Binding-site contacts:
Ligand atom C2 contacts residue GLY78 of chain 59.F at 4.2 Å.
Ligand atom C4 contacts residue HIS298 of chain 59.F at 4.1 Å.
Ligand atom C4 contacts residue GLY78 of chain 59.F at 3.4 Å.
Ligand atom O1A contacts residue TYR72 of chain 59.F at 3.2 Å.
Ligand atom C3 contacts residue ARG77 of chain 59.F at 3.9 Å.
Ligand atom C3 contacts residue GLY78 of chain 59.F at 4.2 Å.
Ligand atom C10 contacts residue TYR72 of chain 59.F at 4.1 Å (hydrophobic).
Ligand atom O10 contacts residue ASN293 of chain 59.F at 3.5 Å (h-bond).
Ligand atom C6 contacts residue ASN93 of chain 59.F at 3.1 Å.
Ligand atom O10 contacts residue THR291 of chain 59.F at 3.7 Å.
Ligand atom C5 contacts residue ASN93 of chain 59.F at 4.2 Å.
Ligand atom O6 contacts residue ASN93 of chain 59.F at 2.9 Å (h-bond).
Ligand atom O4 contacts residue VAL296 of chain 59.F at 3.8 Å.
Ligand atom O4 contacts residue ILE79 of chain 59.F at 3.5 Å (h-bond).
Ligand atom O1B contacts residue ARG77 of chain 59.F at 2.9 Å (salt-bridge).
Ligand atom O1A contacts residue GLY78 of chain 59.F at 3.7 Å.
Ligand atom C4 contacts residue VAL296 of chain 59.F at 4.3 Å (hydrophobic).
Ligand atom C6 contacts residue TYR72 of chain 59.F at 3.6 Å (hydrophobic).
Ligand atom O4 contacts residue TYR72 of chain 59.F at 4.3 Å.
Ligand atom O4 contacts residue ASN80 of chain 59.F at 4.2 Å.
Ligand atom O4 contacts residue HIS298 of chain 59.F at 3.1 Å (h-bond).
Ligand atom O8 contacts residue ARG77 of chain 59.F at 3.9 Å.
Ligand atom O3 contacts residue GLY78 of chain 59.F at 3.7 Å.
Ligand atom O1B contacts residue TYR72 of chain 59.F at 4.1 Å.
Ligand atom C4 contacts residue TYR72 of chain 59.F at 3.5 Å (hydrophobic).
Ligand atom N5 contacts residue TYR72 of chain 59.F at 3.1 Å (h-bond).
Ligand atom C7 contacts residue TYR72 of chain 59.F at 4.2 Å (hydrophobic).
Ligand atom C3 contacts residue HIS298 of chain 59.F at 4.1 Å.
Ligand atom C5 contacts residue TYR72 of chain 59.F at 3.6 Å (hydrophobic).
Ligand atom O4 contacts residue GLY78 of chain 59.F at 3.1 Å.
Ligand atom O8 contacts residue TYR72 of chain 59.F at 4.2 Å.
Ligand atom C3 contacts residue VAL296 of chain 59.F at 3.5 Å (hydrophobic).
Ligand atom C6 contacts residue THR94 of chain 59.F at 4.2 Å.
Ligand atom C1 contacts residue TYR72 of chain 59.F at 3.8 Å (hydrophobic).
Ligand atom C3 contacts residue GLY78 of chain 59.F at 4.0 Å.
Ligand atom O3 contacts residue ASN80 of chain 59.F at 4.0 Å.
Ligand atom O4 contacts residue THR291 of chain 59.F at 3.3 Å.
Ligand atom O1A contacts residue ARG77 of chain 59.F at 3.0 Å (salt-bridge).
Ligand atom C11 contacts residue ASP85 of chain 58.F at 3.7 Å.
Ligand atom C1 contacts residue ARG77 of chain 59.F at 3.5 Å.

A small-molecule ligand and the protein it binds are described below.
Small molecule (SMILES): CC(=O)N[C@H]1[C@H]([C@H](O)[C@H](O)CO)O[C@@](O[C@H]2[C@@H](O)[C@@H](CO)O[C@@H](O[C@H]3[C@H](O)[C@@H](O)[C@H](O)O[C@@H]3CO)[C@@H]2O)(C(=O)O)C[C@@H]1O

Sequence of chain 58.F:
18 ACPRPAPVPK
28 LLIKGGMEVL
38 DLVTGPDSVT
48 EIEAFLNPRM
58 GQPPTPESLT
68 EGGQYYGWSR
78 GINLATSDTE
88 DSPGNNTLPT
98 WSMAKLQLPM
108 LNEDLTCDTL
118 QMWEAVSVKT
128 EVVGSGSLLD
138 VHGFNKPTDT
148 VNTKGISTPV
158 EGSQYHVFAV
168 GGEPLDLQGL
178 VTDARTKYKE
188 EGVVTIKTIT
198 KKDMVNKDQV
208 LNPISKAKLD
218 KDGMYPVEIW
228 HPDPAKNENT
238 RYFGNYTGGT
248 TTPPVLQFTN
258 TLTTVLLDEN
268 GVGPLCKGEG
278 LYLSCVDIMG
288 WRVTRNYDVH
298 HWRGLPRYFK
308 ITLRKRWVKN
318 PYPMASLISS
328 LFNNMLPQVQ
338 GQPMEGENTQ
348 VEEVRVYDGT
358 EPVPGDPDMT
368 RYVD

Sequence of chain 59.F:
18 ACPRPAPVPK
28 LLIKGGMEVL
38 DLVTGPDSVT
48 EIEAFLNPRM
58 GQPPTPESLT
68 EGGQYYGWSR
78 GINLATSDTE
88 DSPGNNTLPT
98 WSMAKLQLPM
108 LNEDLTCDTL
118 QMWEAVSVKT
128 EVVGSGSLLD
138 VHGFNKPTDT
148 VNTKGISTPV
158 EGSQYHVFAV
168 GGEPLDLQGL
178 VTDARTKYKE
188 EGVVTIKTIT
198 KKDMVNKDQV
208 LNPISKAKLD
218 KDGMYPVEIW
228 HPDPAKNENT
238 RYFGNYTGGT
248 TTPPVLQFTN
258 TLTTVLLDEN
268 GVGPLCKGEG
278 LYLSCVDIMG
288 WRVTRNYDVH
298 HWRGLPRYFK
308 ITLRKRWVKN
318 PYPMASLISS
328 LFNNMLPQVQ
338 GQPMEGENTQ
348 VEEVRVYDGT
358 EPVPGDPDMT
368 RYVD